Sequence of chain 1.A:
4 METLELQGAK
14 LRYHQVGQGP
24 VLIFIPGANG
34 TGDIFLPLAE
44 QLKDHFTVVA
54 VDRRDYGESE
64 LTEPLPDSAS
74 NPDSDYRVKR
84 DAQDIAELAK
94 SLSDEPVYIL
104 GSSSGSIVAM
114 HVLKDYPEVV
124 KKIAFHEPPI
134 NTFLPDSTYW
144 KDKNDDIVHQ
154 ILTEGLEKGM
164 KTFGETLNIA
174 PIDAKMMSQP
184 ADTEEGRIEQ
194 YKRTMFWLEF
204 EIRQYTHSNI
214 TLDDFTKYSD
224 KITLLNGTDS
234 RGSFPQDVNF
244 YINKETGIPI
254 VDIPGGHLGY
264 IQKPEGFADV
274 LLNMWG

Sequence of chain 2.A:
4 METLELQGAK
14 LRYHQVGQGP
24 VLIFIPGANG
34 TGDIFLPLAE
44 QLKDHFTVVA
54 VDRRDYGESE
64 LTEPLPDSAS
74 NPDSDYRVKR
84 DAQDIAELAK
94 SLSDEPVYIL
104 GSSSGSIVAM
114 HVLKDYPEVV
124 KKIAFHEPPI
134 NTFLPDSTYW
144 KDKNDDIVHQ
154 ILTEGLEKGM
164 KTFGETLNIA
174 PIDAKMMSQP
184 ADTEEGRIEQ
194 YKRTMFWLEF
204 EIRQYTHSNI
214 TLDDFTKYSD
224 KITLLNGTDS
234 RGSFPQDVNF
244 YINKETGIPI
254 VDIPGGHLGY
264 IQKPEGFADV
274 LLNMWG

The small molecule below binds the protein below.
Small molecule (SMILES): COC(=O)NN(C=O)c1ccc(NC(=O)c2cccc(Oc3ccccc3)c2)c(C)c1

Binding-site contacts:
Ligand atom C1 contacts residue PRO238 of chain 2.A at 3.8 Å (hydrophobic).
Ligand atom C15 contacts residue ASN32 of chain 1.A at 3.5 Å.
Ligand atom C14 contacts residue ASN32 of chain 1.A at 3.5 Å.
Ligand atom C23 contacts residue TRP200 of chain 2.A at 3.8 Å (hydrophobic).
Ligand atom O2 contacts residue PRO132 of chain 1.A at 3.5 Å.
Ligand atom C22 contacts residue PHE166 of chain 2.A at 3.8 Å (hydrophobic).
Ligand atom C12 contacts residue ARG196 of chain 2.A at 3.6 Å.
Ligand atom C4 contacts residue SER106 of chain 1.A at 3.6 Å.
Ligand atom O1 contacts residue HIS260 of chain 2.A at 3.2 Å (h-bond).
Ligand atom O4 contacts residue MET180 of chain 2.A at 3.8 Å.
Ligand atom C18 contacts residue MET180 of chain 2.A at 3.8 Å (hydrophobic).
Ligand atom C6 contacts residue MET180 of chain 2.A at 3.8 Å (hydrophobic).
Ligand atom O2 contacts residue PRO238 of chain 2.A at 3.5 Å.
Ligand atom C5 contacts residue ALA31 of chain 1.A at 3.7 Å (hydrophobic).
Ligand atom O3 contacts residue ALA31 of chain 1.A at 3.0 Å (h-bond).
Ligand atom C11 contacts residue MET163 of chain 2.A at 3.8 Å (hydrophobic).
Ligand atom O3 contacts residue SER106 of chain 1.A at 2.2 Å (h-bond).
Ligand atom C9 contacts residue MET163 of chain 2.A at 3.5 Å (hydrophobic).
Ligand atom C2 contacts residue SER106 of chain 1.A at 3.4 Å.
Ligand atom C22 contacts residue TRP200 of chain 2.A at 3.8 Å (hydrophobic).
Ligand atom C16 contacts residue ASN32 of chain 1.A at 3.7 Å.
Ligand atom C13 contacts residue ARG196 of chain 2.A at 3.7 Å.
Ligand atom C12 contacts residue ALA31 of chain 1.A at 3.6 Å (hydrophobic).
Ligand atom O2 contacts residue LEU170 of chain 2.A at 3.6 Å.
Ligand atom C8 contacts residue MET163 of chain 2.A at 3.5 Å (hydrophobic).
Ligand atom C19 contacts residue ASN32 of chain 1.A at 3.7 Å.
Ligand atom N2 contacts residue HIS260 of chain 2.A at 3.7 Å.
Ligand atom C11 contacts residue ALA31 of chain 1.A at 3.5 Å (hydrophobic).
Ligand atom O3 contacts residue HIS260 of chain 2.A at 3.4 Å (h-bond).
Ligand atom C3 contacts residue SER106 of chain 1.A at 1.4 Å.
Ligand atom C1 contacts residue ILE172 of chain 2.A at 3.7 Å (hydrophobic).
Ligand atom C1 contacts residue HIS260 of chain 2.A at 3.5 Å.
Ligand atom O1 contacts residue SER106 of chain 1.A at 3.6 Å (h-bond).
Ligand atom C3 contacts residue HIS260 of chain 2.A at 3.3 Å.
Ligand atom N2 contacts residue SER106 of chain 1.A at 2.3 Å (h-bond).
Ligand atom C10 contacts residue MET163 of chain 2.A at 2.9 Å (hydrophobic).
Ligand atom O5 contacts residue ARG196 of chain 2.A at 3.1 Å (salt-bridge).
Ligand atom N3 contacts residue MET163 of chain 2.A at 3.6 Å.
Ligand atom O4 contacts residue MET163 of chain 2.A at 3.8 Å.
Ligand atom N1 contacts residue SER106 of chain 1.A at 2.6 Å (h-bond).